Binding-site contacts:
Ligand atom C1 contacts residue ASN114 of chain 1.B at 1.4 Å.
Ligand atom O5 contacts residue ASN114 of chain 1.B at 2.4 Å (h-bond).
Ligand atom C2 contacts residue ASN114 of chain 1.B at 2.5 Å.
Ligand atom C4 contacts residue ASN114 of chain 1.B at 4.3 Å.
Ligand atom C8 contacts residue ASN114 of chain 1.B at 4.0 Å.
Ligand atom C5 contacts residue ASN114 of chain 1.B at 3.7 Å.
Ligand atom N2 contacts residue ASN114 of chain 1.B at 2.8 Å (h-bond).
Ligand atom C7 contacts residue ASN114 of chain 1.B at 3.7 Å.
Ligand atom O7 contacts residue ASN114 of chain 1.B at 4.1 Å.
Ligand atom C3 contacts residue ASN114 of chain 1.B at 3.8 Å.
Ligand atom O6 contacts residue MET115 of chain 1.B at 3.8 Å.
Ligand atom O7 contacts residue ASP110 of chain 1.B at 3.8 Å.

A small-molecule ligand and the protein it binds are described below.
Small molecule (SMILES): CC(=O)N[C@@H]1[C@@H](O)[C@H](O)[C@@H](CO)O[C@H]1O

Sequence of chain 1.B:
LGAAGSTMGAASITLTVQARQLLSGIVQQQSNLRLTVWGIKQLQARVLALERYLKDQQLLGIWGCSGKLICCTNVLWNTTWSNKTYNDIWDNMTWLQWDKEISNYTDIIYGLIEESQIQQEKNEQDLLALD